A small-molecule ligand and the protein it binds are described below.
Small molecule (SMILES): CC(=O)N[C@H]1[C@H](O[C@H]2[C@H](O)[C@@H](NC(C)=O)CO[C@@H]2CO)O[C@H](CO)[C@@H](O)[C@@H]1O

Sequence of chain 1.H:
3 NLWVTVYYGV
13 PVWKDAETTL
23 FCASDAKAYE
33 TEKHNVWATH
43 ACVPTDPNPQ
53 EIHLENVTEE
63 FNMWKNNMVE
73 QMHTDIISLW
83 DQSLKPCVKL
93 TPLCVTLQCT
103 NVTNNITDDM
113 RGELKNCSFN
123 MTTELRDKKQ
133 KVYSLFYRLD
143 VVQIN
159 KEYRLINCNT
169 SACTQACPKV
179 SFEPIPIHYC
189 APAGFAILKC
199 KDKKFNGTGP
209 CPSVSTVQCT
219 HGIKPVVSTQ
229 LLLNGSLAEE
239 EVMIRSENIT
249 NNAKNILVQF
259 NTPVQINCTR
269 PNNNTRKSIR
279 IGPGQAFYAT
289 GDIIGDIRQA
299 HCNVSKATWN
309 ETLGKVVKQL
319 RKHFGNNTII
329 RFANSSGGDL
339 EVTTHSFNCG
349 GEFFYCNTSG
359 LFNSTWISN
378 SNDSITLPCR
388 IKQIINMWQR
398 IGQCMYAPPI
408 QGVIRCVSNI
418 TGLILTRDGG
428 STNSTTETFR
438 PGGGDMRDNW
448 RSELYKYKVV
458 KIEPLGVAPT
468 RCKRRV

Binding-site contacts:
Ligand atom O7 contacts residue SER303 of chain 1.H at 4.0 Å.
Ligand atom C1 contacts residue ASN265 of chain 1.H at 1.4 Å.
Ligand atom O5 contacts residue ARG412 of chain 1.H at 3.0 Å (salt-bridge).
Ligand atom O7 contacts residue ASN301 of chain 1.H at 4.5 Å.
Ligand atom C5 contacts residue ARG412 of chain 1.H at 4.0 Å.
Ligand atom O5 contacts residue ASN265 of chain 1.H at 2.4 Å (h-bond).
Ligand atom C8 contacts residue GLN263 of chain 1.H at 3.3 Å.
Ligand atom O4 contacts residue GLN263 of chain 1.H at 4.4 Å.
Ligand atom O6 contacts residue VAL414 of chain 1.H at 4.5 Å.
Ligand atom C8 contacts residue ASN265 of chain 1.H at 3.4 Å.
Ligand atom C6 contacts residue ARG412 of chain 1.H at 4.0 Å.
Ligand atom N2 contacts residue ASN265 of chain 1.H at 2.9 Å (h-bond).
Ligand atom C3 contacts residue ASN265 of chain 1.H at 3.8 Å.
Ligand atom C5 contacts residue ASN265 of chain 1.H at 3.7 Å.
Ligand atom C1 contacts residue GLN263 of chain 1.H at 4.2 Å.
Ligand atom C4 contacts residue ASN265 of chain 1.H at 4.2 Å.
Ligand atom C4 contacts residue GLN263 of chain 1.H at 4.4 Å.
Ligand atom C2 contacts residue ARG412 of chain 1.H at 4.3 Å.
Ligand atom C1 contacts residue ARG412 of chain 1.H at 3.7 Å.
Ligand atom O5 contacts residue VAL414 of chain 1.H at 4.1 Å.
Ligand atom O7 contacts residue ASN265 of chain 1.H at 4.3 Å.
Ligand atom C2 contacts residue ASN265 of chain 1.H at 2.5 Å.
Ligand atom O6 contacts residue ARG412 of chain 1.H at 2.9 Å (salt-bridge).
Ligand atom C7 contacts residue ASN265 of chain 1.H at 3.4 Å.
Ligand atom C5 contacts residue GLN263 of chain 1.H at 3.9 Å.
Ligand atom C3 contacts residue GLN263 of chain 1.H at 4.2 Å.